Sequence of chain 1.K:
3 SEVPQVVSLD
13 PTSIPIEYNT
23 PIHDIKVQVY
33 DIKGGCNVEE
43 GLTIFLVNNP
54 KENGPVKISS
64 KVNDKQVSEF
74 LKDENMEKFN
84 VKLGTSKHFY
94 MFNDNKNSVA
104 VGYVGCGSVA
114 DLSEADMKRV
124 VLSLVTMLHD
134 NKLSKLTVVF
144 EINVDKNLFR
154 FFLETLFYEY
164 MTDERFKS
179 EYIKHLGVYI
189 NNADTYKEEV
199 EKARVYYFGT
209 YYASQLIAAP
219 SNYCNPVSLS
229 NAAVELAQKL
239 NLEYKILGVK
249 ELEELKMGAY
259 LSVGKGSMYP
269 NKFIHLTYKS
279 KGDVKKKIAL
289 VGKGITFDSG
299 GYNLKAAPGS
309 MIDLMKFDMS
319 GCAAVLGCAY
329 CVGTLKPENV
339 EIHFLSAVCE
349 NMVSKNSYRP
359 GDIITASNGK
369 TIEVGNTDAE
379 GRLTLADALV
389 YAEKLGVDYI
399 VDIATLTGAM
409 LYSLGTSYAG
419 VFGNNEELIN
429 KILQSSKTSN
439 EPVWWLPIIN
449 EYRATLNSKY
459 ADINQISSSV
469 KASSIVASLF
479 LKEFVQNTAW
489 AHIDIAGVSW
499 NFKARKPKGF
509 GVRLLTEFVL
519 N

A protein and the small-molecule ligand that binds it are described below.
Small molecule (SMILES): CC(C)(C)OC(=O)N[C@H](C(=O)NO)c1ccc(-n2cccn2)cc1

Binding-site contacts:
Ligand atom CAG contacts residue LEU409 of chain 1.K at 3.7 Å (hydrophobic).
Ligand atom OAF contacts residue ZN1 of chain 1.MC at 2.6 Å.
Ligand atom C contacts residue ASP376 of chain 1.K at 2.9 Å.
Ligand atom CAK contacts residue GLY406 of chain 1.K at 3.4 Å.
Ligand atom CAI contacts residue LEU404 of chain 1.K at 3.4 Å (hydrophobic).
Ligand atom OAD contacts residue GLY406 of chain 1.K at 3.8 Å.
Ligand atom NAO contacts residue LEU404 of chain 1.K at 3.3 Å (h-bond).
Ligand atom O contacts residue ZN1 of chain 1.KC at 3.4 Å.
Ligand atom CAI contacts residue GLY406 of chain 1.K at 3.6 Å.
Ligand atom CAB contacts residue ARG380 of chain 1.K at 3.3 Å.
Ligand atom NAO contacts residue ZN1 of chain 1.MC at 3.0 Å.
Ligand atom OAF contacts residue ZN1 of chain 1.KC at 2.1 Å.
Ligand atom OAF contacts residue LYS291 of chain 1.K at 2.9 Å (salt-bridge).
Ligand atom CAU contacts residue GLY406 of chain 1.K at 3.6 Å.
Ligand atom O contacts residue LYS303 of chain 1.K at 2.9 Å (salt-bridge).
Ligand atom CAJ contacts residue LYS303 of chain 1.K at 3.4 Å.
Ligand atom NAN contacts residue ALA494 of chain 1.K at 3.6 Å.
Ligand atom OAF contacts residue ASP376 of chain 1.K at 3.2 Å (salt-bridge).
Ligand atom CA contacts residue ASP376 of chain 1.K at 3.8 Å.
Ligand atom C contacts residue ZN1 of chain 1.MC at 2.7 Å.
Ligand atom NAW contacts residue GLY406 of chain 1.K at 3.7 Å.
Ligand atom O contacts residue ZN1 of chain 1.MC at 1.9 Å.
Ligand atom CAG contacts residue MET309 of chain 1.K at 3.7 Å (hydrophobic).
Ligand atom OAF contacts residue GLU378 of chain 1.K at 2.8 Å (salt-bridge).
Ligand atom OAF contacts residue ASP296 of chain 1.K at 3.3 Å (salt-bridge).
Ligand atom NAO contacts residue ZN1 of chain 1.KC at 3.2 Å.
Ligand atom NAO contacts residue ASP376 of chain 1.K at 3.1 Å (salt-bridge).
Ligand atom NAO contacts residue CO31 of chain 1.LC at 2.8 Å (h-bond).
Ligand atom N contacts residue CO31 of chain 1.LC at 3.3 Å (h-bond).
Ligand atom CAK contacts residue THR405 of chain 1.K at 3.8 Å.
Ligand atom C contacts residue ZN1 of chain 1.KC at 3.7 Å.
Ligand atom CAH contacts residue ALA494 of chain 1.K at 3.3 Å (hydrophobic).
Ligand atom C contacts residue LYS303 of chain 1.K at 3.7 Å.
Ligand atom C contacts residue ASP296 of chain 1.K at 3.7 Å.
Ligand atom O contacts residue ASP376 of chain 1.K at 2.8 Å (salt-bridge).
Ligand atom O contacts residue ASP296 of chain 1.K at 2.7 Å (salt-bridge).
Ligand atom N contacts residue LEU404 of chain 1.K at 3.5 Å (h-bond).
Ligand atom CAC contacts residue SER471 of chain 1.K at 3.6 Å.
Ligand atom OAF contacts residue CO31 of chain 1.LC at 2.5 Å (h-bond).
Ligand atom OAQ contacts residue CO31 of chain 1.LC at 3.8 Å.